A small-molecule ligand and the protein it binds are described below.
Small molecule (SMILES): C#CCOC(=O)NCc1ccc(-c2ccncc2)c2cc(NC(=O)NCC)ncc12

Sequence of chain 1.A:
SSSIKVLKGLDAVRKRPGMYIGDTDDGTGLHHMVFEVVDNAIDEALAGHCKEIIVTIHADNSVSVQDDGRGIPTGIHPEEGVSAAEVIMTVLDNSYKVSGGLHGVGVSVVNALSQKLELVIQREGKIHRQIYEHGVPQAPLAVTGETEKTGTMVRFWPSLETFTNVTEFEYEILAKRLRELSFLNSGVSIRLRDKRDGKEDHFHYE

Binding-site contacts:
Ligand atom C21 contacts residue ASN60 of chain 1.A at 3.8 Å.
Ligand atom C9 contacts residue PO41 of chain 1.C at 3.5 Å.
Ligand atom C6 contacts residue PRO93 of chain 1.A at 3.8 Å (hydrophobic).
Ligand atom C12 contacts residue ILE92 of chain 1.A at 3.7 Å (hydrophobic).
Ligand atom C21 contacts residue ILE92 of chain 1.A at 3.7 Å (hydrophobic).
Ligand atom C24 contacts residue ASN60 of chain 1.A at 3.4 Å.
Ligand atom N22 contacts residue ASP87 of chain 1.A at 2.9 Å (salt-bridge).
Ligand atom N26 contacts residue ILE108 of chain 1.A at 3.5 Å.
Ligand atom N17 contacts residue THR179 of chain 1.A at 3.9 Å.
Ligand atom C30 contacts residue VAL85 of chain 1.A at 3.1 Å (hydrophobic).
Ligand atom N28 contacts residue ALA61 of chain 1.A at 3.7 Å.
Ligand atom O27 contacts residue ASN60 of chain 1.A at 3.4 Å.
Ligand atom N17 contacts residue GLU64 of chain 1.A at 3.7 Å.
Ligand atom N28 contacts residue THR179 of chain 1.A at 3.8 Å.
Ligand atom N26 contacts residue ASN60 of chain 1.A at 3.3 Å.
Ligand atom C24 contacts residue ILE108 of chain 1.A at 3.4 Å (hydrophobic).
Ligand atom C5 contacts residue ARG90 of chain 1.A at 3.6 Å.
Ligand atom C25 contacts residue ASP87 of chain 1.A at 3.5 Å.
Ligand atom O1 contacts residue ARG90 of chain 1.A at 3.8 Å.
Ligand atom C6 contacts residue GLU64 of chain 1.A at 3.8 Å.
Ligand atom C13 contacts residue GLY91 of chain 1.A at 3.8 Å.
Ligand atom N22 contacts residue ASN60 of chain 1.A at 3.9 Å.
Ligand atom C6 contacts residue GLY91 of chain 1.A at 3.5 Å.
Ligand atom C25 contacts residue ALA61 of chain 1.A at 3.8 Å (hydrophobic).
Ligand atom C8 contacts residue PRO93 of chain 1.A at 3.8 Å (hydrophobic).
Ligand atom C7 contacts residue ARG150 of chain 1.A at 3.3 Å.
Ligand atom N4 contacts residue ARG90 of chain 1.A at 3.4 Å (salt-bridge).
Ligand atom O1 contacts residue ARG150 of chain 1.A at 2.8 Å (salt-bridge).
Ligand atom C10 contacts residue GLU64 of chain 1.A at 3.9 Å.
Ligand atom O3 contacts residue ARG90 of chain 1.A at 3.3 Å (salt-bridge).
Ligand atom C6 contacts residue ARG90 of chain 1.A at 3.8 Å.
Ligand atom N28 contacts residue ASP87 of chain 1.A at 3.0 Å (salt-bridge).
Ligand atom C23 contacts residue ASN60 of chain 1.A at 3.7 Å.
Ligand atom C16 contacts residue ILE92 of chain 1.A at 3.6 Å (hydrophobic).
Ligand atom C30 contacts residue THR179 of chain 1.A at 3.5 Å.
Ligand atom C9 contacts residue ARG150 of chain 1.A at 3.2 Å.
Ligand atom C29 contacts residue VAL57 of chain 1.A at 3.7 Å (hydrophobic).
Ligand atom C13 contacts residue GLU64 of chain 1.A at 3.4 Å.
Ligand atom C11 contacts residue PRO93 of chain 1.A at 3.6 Å (hydrophobic).
Ligand atom C2 contacts residue ARG90 of chain 1.A at 3.4 Å.